Sequence of chain 1.A:
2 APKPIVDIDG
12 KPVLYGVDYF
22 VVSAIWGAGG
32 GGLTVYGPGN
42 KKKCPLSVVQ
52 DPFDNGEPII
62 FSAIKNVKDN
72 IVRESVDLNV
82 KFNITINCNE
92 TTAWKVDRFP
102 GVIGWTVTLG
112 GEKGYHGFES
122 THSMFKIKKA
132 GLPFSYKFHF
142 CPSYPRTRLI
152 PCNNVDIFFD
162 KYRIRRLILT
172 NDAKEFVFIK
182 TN

The protein below binds the small molecule below.
Small molecule (SMILES): CC(=O)N[C@@H]1[C@@H](O)[C@H](O)[C@@H](CO)O[C@H]1O

Binding-site contacts:
Ligand atom O7 contacts residue ASN84 of chain 1.A at 4.0 Å.
Ligand atom C1 contacts residue ASP19 of chain 1.A at 3.7 Å.
Ligand atom N2 contacts residue ASP19 of chain 1.A at 3.2 Å (salt-bridge).
Ligand atom N2 contacts residue ASN84 of chain 1.A at 2.9 Å (h-bond).
Ligand atom O6 contacts residue ASN84 of chain 1.A at 4.3 Å.
Ligand atom C8 contacts residue ILE61 of chain 1.A at 3.6 Å (hydrophobic).
Ligand atom C7 contacts residue ILE61 of chain 1.A at 3.8 Å (hydrophobic).
Ligand atom C1 contacts residue ASN84 of chain 1.A at 1.4 Å.
Ligand atom O5 contacts residue ASN84 of chain 1.A at 2.4 Å (h-bond).
Ligand atom C7 contacts residue ASP19 of chain 1.A at 4.0 Å.
Ligand atom C5 contacts residue ASN84 of chain 1.A at 3.6 Å.
Ligand atom C7 contacts residue ASN84 of chain 1.A at 3.7 Å.
Ligand atom C8 contacts residue ASP19 of chain 1.A at 4.2 Å.
Ligand atom C8 contacts residue GLY17 of chain 1.A at 3.1 Å.
Ligand atom C4 contacts residue ASN84 of chain 1.A at 4.2 Å.
Ligand atom C2 contacts residue ASN84 of chain 1.A at 2.4 Å.
Ligand atom N2 contacts residue ILE61 of chain 1.A at 4.0 Å.
Ligand atom C3 contacts residue ASN84 of chain 1.A at 3.8 Å.
Ligand atom O7 contacts residue ILE61 of chain 1.A at 4.3 Å.
Ligand atom O5 contacts residue ASP19 of chain 1.A at 4.2 Å.
Ligand atom C2 contacts residue ASP19 of chain 1.A at 3.5 Å.